A small-molecule ligand and the protein it binds are described below.
Small molecule (SMILES): OC[C@H]1O[C@H](O[C@H]2[C@H](O)[C@@H](O)[C@@H](O[C@H]3[C@H](O)[C@@H](O)[C@@H](O[C@H]4[C@H](O)[C@@H](O)[C@@H](O)O[C@@H]4CO)O[C@@H]3CO)O[C@@H]2CO)[C@H](O)[C@@H](O)[C@@H]1O

Binding-site contacts:
Ligand atom O5 contacts residue TRP315 of chain 1.A at 3.6 Å.
Ligand atom C3 contacts residue ASN341 of chain 1.A at 4.1 Å.
Ligand atom C1 contacts residue TRP272 of chain 1.A at 3.8 Å (hydrophobic).
Ligand atom C1 contacts residue ASP318 of chain 1.A at 4.4 Å.
Ligand atom C2 contacts residue TRP315 of chain 1.A at 3.8 Å (hydrophobic).
Ligand atom O2 contacts residue ASP318 of chain 1.A at 2.8 Å (salt-bridge).
Ligand atom O3 contacts residue ASN341 of chain 1.A at 3.1 Å (h-bond).
Ligand atom C2 contacts residue TRP272 of chain 1.A at 3.6 Å (hydrophobic).
Ligand atom C4 contacts residue TRP272 of chain 1.A at 4.0 Å (hydrophobic).
Ligand atom C3 contacts residue TRP272 of chain 1.A at 4.3 Å (hydrophobic).
Ligand atom O5 contacts residue TRP272 of chain 1.A at 3.6 Å.
Ligand atom C4 contacts residue TRP315 of chain 1.A at 4.1 Å (hydrophobic).
Ligand atom C5 contacts residue TRP272 of chain 1.A at 4.0 Å (hydrophobic).
Ligand atom C2 contacts residue LYS308 of chain 1.A at 4.0 Å.
Ligand atom C1 contacts residue TRP315 of chain 1.A at 4.0 Å (hydrophobic).
Ligand atom C6 contacts residue TRP272 of chain 1.A at 3.8 Å (hydrophobic).
Ligand atom C3 contacts residue LYS308 of chain 1.A at 3.7 Å.
Ligand atom C3 contacts residue TRP315 of chain 1.A at 4.3 Å (hydrophobic).
Ligand atom O3 contacts residue ASP318 of chain 1.A at 3.8 Å.
Ligand atom O3 contacts residue TRP272 of chain 1.A at 4.2 Å.
Ligand atom C3 contacts residue ASP318 of chain 1.A at 4.2 Å.
Ligand atom C6 contacts residue TRP315 of chain 1.A at 3.9 Å (hydrophobic).
Ligand atom C2 contacts residue ASN341 of chain 1.A at 3.8 Å.
Ligand atom O6 contacts residue TRP315 of chain 1.A at 4.5 Å.
Ligand atom O3 contacts residue LYS308 of chain 1.A at 2.6 Å (salt-bridge).
Ligand atom O3 contacts residue TRP315 of chain 1.A at 3.9 Å.
Ligand atom C2 contacts residue ASP318 of chain 1.A at 3.3 Å.
Ligand atom O6 contacts residue TRP272 of chain 1.A at 4.3 Å.
Ligand atom O2 contacts residue TRP272 of chain 1.A at 4.2 Å.
Ligand atom C5 contacts residue TRP315 of chain 1.A at 4.3 Å (hydrophobic).
Ligand atom O2 contacts residue LYS308 of chain 1.A at 3.5 Å (salt-bridge).
Ligand atom O2 contacts residue ASN341 of chain 1.A at 2.9 Å (h-bond).

Sequence of chain 1.A:
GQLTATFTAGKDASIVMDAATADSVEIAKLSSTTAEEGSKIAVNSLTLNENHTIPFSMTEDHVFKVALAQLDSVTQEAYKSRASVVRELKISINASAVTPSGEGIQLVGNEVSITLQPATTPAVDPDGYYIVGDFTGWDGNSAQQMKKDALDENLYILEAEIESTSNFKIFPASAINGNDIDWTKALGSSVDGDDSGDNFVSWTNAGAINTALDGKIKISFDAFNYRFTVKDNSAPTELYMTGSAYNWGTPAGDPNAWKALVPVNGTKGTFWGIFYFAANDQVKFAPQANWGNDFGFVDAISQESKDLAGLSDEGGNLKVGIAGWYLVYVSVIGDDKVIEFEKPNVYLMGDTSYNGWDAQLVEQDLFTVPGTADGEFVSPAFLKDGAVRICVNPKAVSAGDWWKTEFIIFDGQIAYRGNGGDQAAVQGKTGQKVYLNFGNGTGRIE